Sequence of chain 1.C:
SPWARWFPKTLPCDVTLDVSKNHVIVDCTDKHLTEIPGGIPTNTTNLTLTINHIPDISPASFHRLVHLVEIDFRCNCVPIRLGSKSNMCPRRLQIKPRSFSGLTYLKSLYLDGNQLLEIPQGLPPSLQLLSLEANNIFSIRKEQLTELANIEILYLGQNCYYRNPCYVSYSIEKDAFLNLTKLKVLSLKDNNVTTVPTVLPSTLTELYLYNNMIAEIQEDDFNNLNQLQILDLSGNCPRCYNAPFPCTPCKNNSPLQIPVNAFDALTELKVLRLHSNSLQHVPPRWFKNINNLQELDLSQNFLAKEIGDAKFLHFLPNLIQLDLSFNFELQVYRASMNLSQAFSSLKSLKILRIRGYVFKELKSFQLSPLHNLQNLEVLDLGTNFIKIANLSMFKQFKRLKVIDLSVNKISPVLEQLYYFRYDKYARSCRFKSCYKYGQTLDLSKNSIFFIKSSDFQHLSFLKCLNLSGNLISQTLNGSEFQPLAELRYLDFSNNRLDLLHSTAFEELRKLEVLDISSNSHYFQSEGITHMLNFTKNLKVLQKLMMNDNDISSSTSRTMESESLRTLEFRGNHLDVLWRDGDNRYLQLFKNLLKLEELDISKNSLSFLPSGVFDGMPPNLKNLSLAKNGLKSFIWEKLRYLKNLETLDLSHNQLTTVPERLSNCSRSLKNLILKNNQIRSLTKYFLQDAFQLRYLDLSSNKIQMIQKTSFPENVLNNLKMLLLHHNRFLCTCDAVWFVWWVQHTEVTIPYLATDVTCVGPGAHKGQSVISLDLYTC

Binding-site contacts:
Ligand atom O5 contacts residue SER393 of chain 1.C at 4.2 Å.
Ligand atom O6 contacts residue SER393 of chain 1.C at 3.5 Å.
Ligand atom O4 contacts residue GLN492 of chain 1.C at 2.7 Å (h-bond).
Ligand atom C7 contacts residue ASN391 of chain 1.C at 3.6 Å.
Ligand atom N2 contacts residue ASN391 of chain 1.C at 3.1 Å (h-bond).
Ligand atom C6 contacts residue HIS493 of chain 1.C at 4.2 Å.
Ligand atom O6 contacts residue LYS396 of chain 1.C at 2.9 Å (salt-bridge).
Ligand atom O5 contacts residue ASN391 of chain 1.C at 2.4 Å (h-bond).
Ligand atom C6 contacts residue LYS396 of chain 1.C at 3.8 Å.
Ligand atom C4 contacts residue GLN492 of chain 1.C at 4.0 Å.
Ligand atom C1 contacts residue ASN391 of chain 1.C at 1.5 Å.
Ligand atom C5 contacts residue SER393 of chain 1.C at 4.1 Å.
Ligand atom C3 contacts residue ASN391 of chain 1.C at 4.0 Å.
Ligand atom C6 contacts residue SER393 of chain 1.C at 4.4 Å.
Ligand atom O6 contacts residue HIS493 of chain 1.C at 3.5 Å.
Ligand atom C5 contacts residue ASN391 of chain 1.C at 3.7 Å.
Ligand atom C2 contacts residue ASN391 of chain 1.C at 2.6 Å.
Ligand atom O4 contacts residue HIS493 of chain 1.C at 4.2 Å.
Ligand atom C1 contacts residue SER393 of chain 1.C at 4.4 Å.
Ligand atom C4 contacts residue ASN391 of chain 1.C at 4.4 Å.
Ligand atom O7 contacts residue ASN391 of chain 1.C at 3.7 Å.
Ligand atom C5 contacts residue GLN492 of chain 1.C at 4.3 Å.

A protein and the small-molecule ligand that binds it are described below.
Small molecule (SMILES): CC(=O)N[C@@H]1[C@@H](O)[C@H](O)[C@@H](CO)O[C@H]1O